Binding-site contacts:
Ligand atom O1G contacts residue ARG631 of chain 1.A at 2.4 Å (salt-bridge).
Ligand atom O1B contacts residue GLY524 of chain 1.C at 2.9 Å (h-bond).
Ligand atom N6 contacts residue PHE641 of chain 1.C at 3.4 Å.
Ligand atom O1A contacts residue GLY527 of chain 1.C at 3.3 Å.
Ligand atom C5 contacts residue PHE641 of chain 1.C at 3.4 Å (hydrophobic).
Ligand atom N1 contacts residue ASN647 of chain 1.C at 3.6 Å (h-bond).
Ligand atom PG contacts residue ARG630 of chain 1.A at 3.6 Å.
Ligand atom N7 contacts residue TRP485 of chain 1.C at 3.0 Å (h-bond).
Ligand atom O2' contacts residue LYS651 of chain 1.C at 3.4 Å.
Ligand atom N7 contacts residue ILE650 of chain 1.C at 3.6 Å.
Ligand atom O2' contacts residue ASN647 of chain 1.C at 2.5 Å (h-bond).
Ligand atom PB contacts residue ARG630 of chain 1.A at 3.5 Å.
Ligand atom O2B contacts residue GLY524 of chain 1.C at 3.2 Å (h-bond).
Ligand atom PB contacts residue LYS528 of chain 1.C at 3.5 Å.
Ligand atom C4 contacts residue PHE641 of chain 1.C at 3.6 Å (hydrophobic).
Ligand atom C2 contacts residue ASN647 of chain 1.C at 3.5 Å.
Ligand atom O1B contacts residue ASN526 of chain 1.C at 3.2 Å (h-bond).
Ligand atom O3G contacts residue ASP570 of chain 1.C at 3.6 Å.
Ligand atom N7 contacts residue PHE641 of chain 1.C at 3.2 Å.
Ligand atom O2B contacts residue ARG630 of chain 1.A at 2.5 Å (salt-bridge).
Ligand atom N3 contacts residue GLU646 of chain 1.C at 3.5 Å.
Ligand atom N6 contacts residue TRP485 of chain 1.C at 3.2 Å.
Ligand atom C8 contacts residue THR530 of chain 1.C at 3.5 Å.
Ligand atom O3A contacts residue ASN525 of chain 1.C at 3.0 Å (h-bond).
Ligand atom N3 contacts residue ASN647 of chain 1.C at 3.0 Å (h-bond).
Ligand atom N6 contacts residue GLU488 of chain 1.C at 2.7 Å (salt-bridge).
Ligand atom O1B contacts residue LYS528 of chain 1.C at 2.3 Å (salt-bridge).
Ligand atom N3B contacts residue GLY529 of chain 1.C at 3.3 Å (h-bond).
Ligand atom O1B contacts residue GLY527 of chain 1.C at 3.6 Å.
Ligand atom O1G contacts residue ARG630 of chain 1.A at 2.4 Å (salt-bridge).
Ligand atom O1A contacts residue GLY529 of chain 1.C at 2.8 Å (h-bond).
Ligand atom O1A contacts residue THR530 of chain 1.C at 3.2 Å (h-bond).
Ligand atom PB contacts residue GLY524 of chain 1.C at 3.6 Å.
Ligand atom O2' contacts residue PHE648 of chain 1.C at 3.5 Å.
Ligand atom C8 contacts residue PHE641 of chain 1.C at 3.6 Å (hydrophobic).
Ligand atom O1A contacts residue LYS528 of chain 1.C at 3.4 Å (salt-bridge).
Ligand atom O3G contacts residue ASP591 of chain 1.A at 3.6 Å.
Ligand atom C2 contacts residue LYS645 of chain 1.C at 3.4 Å.
Ligand atom O3A contacts residue ARG630 of chain 1.A at 3.5 Å (salt-bridge).
Ligand atom C6 contacts residue PHE641 of chain 1.C at 3.4 Å (hydrophobic).

Sequence of chain 1.C:
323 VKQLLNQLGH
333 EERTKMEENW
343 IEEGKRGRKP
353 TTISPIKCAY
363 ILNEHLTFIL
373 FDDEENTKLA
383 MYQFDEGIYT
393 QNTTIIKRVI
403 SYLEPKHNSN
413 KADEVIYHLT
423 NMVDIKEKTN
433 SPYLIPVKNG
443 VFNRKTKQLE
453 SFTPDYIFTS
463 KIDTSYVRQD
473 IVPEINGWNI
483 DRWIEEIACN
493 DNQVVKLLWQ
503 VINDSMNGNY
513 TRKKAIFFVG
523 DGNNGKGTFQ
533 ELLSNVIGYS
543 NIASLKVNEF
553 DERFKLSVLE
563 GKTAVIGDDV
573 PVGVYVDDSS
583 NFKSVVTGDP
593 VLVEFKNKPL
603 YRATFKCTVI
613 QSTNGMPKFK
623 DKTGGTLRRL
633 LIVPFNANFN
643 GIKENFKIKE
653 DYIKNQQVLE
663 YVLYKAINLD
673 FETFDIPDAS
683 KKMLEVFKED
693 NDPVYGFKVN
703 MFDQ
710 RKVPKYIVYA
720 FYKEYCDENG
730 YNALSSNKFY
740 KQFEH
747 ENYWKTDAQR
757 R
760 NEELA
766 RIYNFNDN

Sequence of chain 1.A:
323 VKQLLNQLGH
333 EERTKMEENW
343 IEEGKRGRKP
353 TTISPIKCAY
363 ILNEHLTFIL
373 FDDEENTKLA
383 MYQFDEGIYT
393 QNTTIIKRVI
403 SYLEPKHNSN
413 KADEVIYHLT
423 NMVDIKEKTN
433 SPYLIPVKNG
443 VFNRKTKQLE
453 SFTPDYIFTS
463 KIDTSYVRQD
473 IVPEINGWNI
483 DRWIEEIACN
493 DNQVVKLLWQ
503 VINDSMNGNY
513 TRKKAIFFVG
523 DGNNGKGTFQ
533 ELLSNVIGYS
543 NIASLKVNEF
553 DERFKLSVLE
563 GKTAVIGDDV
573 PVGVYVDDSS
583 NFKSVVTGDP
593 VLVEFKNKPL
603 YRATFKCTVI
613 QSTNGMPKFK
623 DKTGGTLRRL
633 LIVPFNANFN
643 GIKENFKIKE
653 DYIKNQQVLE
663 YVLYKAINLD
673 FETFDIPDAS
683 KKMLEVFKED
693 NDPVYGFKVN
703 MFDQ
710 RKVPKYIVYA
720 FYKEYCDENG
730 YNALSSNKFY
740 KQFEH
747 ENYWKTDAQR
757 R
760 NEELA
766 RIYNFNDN

A small-molecule ligand and the protein it binds are described below.
Small molecule (SMILES): Nc1ncnc2c1ncn2[C@@H]1O[C@H](CO[P](=O)(O)O[P](=O)(O)NP(=O)(O)O)[C@@H](O)[C@H]1O